Binding-site contacts:
Ligand atom C1B contacts residue ILE98 of chain 4.A at 3.7 Å (hydrophobic).
Ligand atom CM3 contacts residue TYR190 of chain 4.A at 3.6 Å (hydrophobic).
Ligand atom C6B contacts residue LEU181 of chain 4.A at 3.5 Å (hydrophobic).
Ligand atom C1B contacts residue LEU181 of chain 4.A at 4.0 Å (hydrophobic).
Ligand atom N3A contacts residue TYR144 of chain 4.A at 3.2 Å.
Ligand atom N1A contacts residue LEU217 of chain 4.A at 3.3 Å.
Ligand atom N2 contacts residue LEU100 of chain 4.A at 3.8 Å.
Ligand atom C2A contacts residue PHE179 of chain 4.A at 3.5 Å (hydrophobic).
Ligand atom C2B contacts residue ILE122 of chain 4.A at 4.0 Å (hydrophobic).
Ligand atom CM6 contacts residue LEU184 of chain 4.A at 3.7 Å (hydrophobic).
Ligand atom N5A contacts residue MET124 of chain 4.A at 3.9 Å.
Ligand atom CM4 contacts residue TYR142 of chain 4.A at 3.7 Å (hydrophobic).
Ligand atom O1 contacts residue MET214 of chain 4.A at 3.2 Å.
Ligand atom O1 contacts residue LEU100 of chain 4.A at 3.7 Å.
Ligand atom C5 contacts residue MET214 of chain 4.A at 3.4 Å (hydrophobic).
Ligand atom N4A contacts residue PHE179 of chain 4.A at 3.5 Å.
Ligand atom N1A contacts residue MET124 of chain 4.A at 3.6 Å.
Ligand atom C4 contacts residue LEU100 of chain 4.A at 3.9 Å (hydrophobic).
Ligand atom CM6 contacts residue LEU181 of chain 4.A at 3.8 Å (hydrophobic).
Ligand atom CM2 contacts residue ILE77 of chain 4.A at 3.8 Å (hydrophobic).
Ligand atom N5A contacts residue PHE179 of chain 4.A at 3.3 Å.
Ligand atom CM4 contacts residue VAL168 of chain 4.A at 3.9 Å (hydrophobic).
Ligand atom C2A contacts residue LEU217 of chain 4.A at 4.0 Å (hydrophobic).
Ligand atom N4A contacts residue TYR144 of chain 4.A at 3.7 Å.
Ligand atom CM6 contacts residue TYR144 of chain 4.A at 3.7 Å (hydrophobic).
Ligand atom CM2 contacts residue ILE122 of chain 4.A at 3.8 Å (hydrophobic).
Ligand atom C4 contacts residue TYR190 of chain 4.A at 3.7 Å (hydrophobic).
Ligand atom C6B contacts residue ILE98 of chain 4.A at 3.8 Å (hydrophobic).
Ligand atom N5A contacts residue LEU217 of chain 4.A at 3.6 Å.
Ligand atom C5B contacts residue LEU181 of chain 4.A at 3.6 Å (hydrophobic).
Ligand atom O1B contacts residue ILE98 of chain 4.A at 3.2 Å.
Ligand atom N3A contacts residue PHE179 of chain 4.A at 3.7 Å.
Ligand atom C3 contacts residue LEU100 of chain 4.A at 3.8 Å (hydrophobic).
Ligand atom C5B contacts residue TYR144 of chain 4.A at 3.8 Å (hydrophobic).
Ligand atom CM4 contacts residue TYR144 of chain 4.A at 3.8 Å (hydrophobic).
Ligand atom N1A contacts residue PHE179 of chain 4.A at 3.3 Å.
Ligand atom CM4 contacts residue ALA166 of chain 4.A at 3.1 Å (hydrophobic).
Ligand atom C4 contacts residue MET214 of chain 4.A at 3.7 Å (hydrophobic).
Ligand atom C1C contacts residue MET214 of chain 4.A at 3.2 Å (hydrophobic).
Ligand atom N2 contacts residue MET214 of chain 4.A at 3.8 Å.

Sequence of chain 4.A:
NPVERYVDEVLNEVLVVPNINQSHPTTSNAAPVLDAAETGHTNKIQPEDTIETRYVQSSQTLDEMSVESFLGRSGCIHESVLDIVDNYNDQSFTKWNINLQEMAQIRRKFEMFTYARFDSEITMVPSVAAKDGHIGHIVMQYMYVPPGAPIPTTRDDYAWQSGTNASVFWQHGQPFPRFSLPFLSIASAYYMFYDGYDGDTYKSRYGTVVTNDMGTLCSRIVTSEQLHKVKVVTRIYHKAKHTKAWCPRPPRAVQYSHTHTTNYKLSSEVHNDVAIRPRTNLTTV

A protein and the small-molecule ligand that binds it are described below.
Small molecule (SMILES): Cc1cc(CCCOc2c(C)cc(-c3nnn(C)n3)cc2C)on1